Binding-site contacts:
Ligand atom O15 contacts residue SER141 of chain 2.B at 3.7 Å.
Ligand atom C26 contacts residue VAL137 of chain 2.B at 4.0 Å (hydrophobic).
Ligand atom C10 contacts residue TYR61 of chain 2.B at 3.8 Å (hydrophobic).
Ligand atom O23 contacts residue GLY140 of chain 2.B at 3.5 Å.
Ligand atom C8 contacts residue PRO88 of chain 2.B at 3.9 Å (hydrophobic).
Ligand atom C1 contacts residue TYR61 of chain 2.B at 4.0 Å (hydrophobic).
Ligand atom N9 contacts residue THR90 of chain 2.B at 3.0 Å (h-bond).
Ligand atom O11 contacts residue LEU89 of chain 2.B at 3.5 Å.
Ligand atom C13 contacts residue TYR61 of chain 2.B at 3.9 Å (hydrophobic).
Ligand atom O12 contacts residue ARG95 of chain 2.B at 2.8 Å (salt-bridge).
Ligand atom O11 contacts residue TYR61 of chain 2.B at 3.9 Å.
Ligand atom O11 contacts residue PRO88 of chain 2.B at 3.8 Å.
Ligand atom O23 contacts residue SER141 of chain 2.B at 3.1 Å (h-bond).
Ligand atom O12 contacts residue TYR61 of chain 2.B at 3.5 Å.
Ligand atom O24 contacts residue GLU190 of chain 2.B at 3.7 Å.
Ligand atom C13 contacts residue TYR216 of chain 2.B at 3.8 Å (hydrophobic).
Ligand atom C28 contacts residue ASN172 of chain 2.B at 3.9 Å.
Ligand atom C10 contacts residue THR90 of chain 2.B at 4.0 Å.
Ligand atom C30 contacts residue SER173 of chain 2.B at 3.9 Å.
Ligand atom O11 contacts residue THR90 of chain 2.B at 2.8 Å (h-bond).
Ligand atom C8 contacts residue THR90 of chain 2.B at 3.8 Å.
Ligand atom C10 contacts residue ARG95 of chain 2.B at 3.5 Å.
Ligand atom S20 contacts residue GLY140 of chain 2.B at 4.0 Å.
Ligand atom C1 contacts residue TYR216 of chain 2.B at 3.8 Å (hydrophobic).
Ligand atom O23 contacts residue THR142 of chain 2.B at 2.7 Å (h-bond).
Ligand atom S20 contacts residue VAL137 of chain 2.B at 3.6 Å.
Ligand atom C22 contacts residue SER141 of chain 2.B at 3.3 Å.
Ligand atom C7 contacts residue TYR61 of chain 2.B at 3.7 Å (hydrophobic).
Ligand atom C13 contacts residue PRO88 of chain 2.B at 3.8 Å (hydrophobic).
Ligand atom O24 contacts residue SER141 of chain 2.B at 3.4 Å (h-bond).
Ligand atom C29 contacts residue ASN172 of chain 2.B at 3.9 Å.
Ligand atom O24 contacts residue THR142 of chain 2.B at 2.7 Å (h-bond).
Ligand atom O11 contacts residue ARG95 of chain 2.B at 2.7 Å (salt-bridge).
Ligand atom C13 contacts residue GLU13 of chain 2.B at 3.8 Å.
Ligand atom N9 contacts residue TYR216 of chain 2.B at 3.6 Å.
Ligand atom C6 contacts residue PRO88 of chain 2.B at 3.7 Å (hydrophobic).
Ligand atom C6 contacts residue TYR61 of chain 2.B at 3.4 Å (hydrophobic).
Ligand atom N9 contacts residue PRO88 of chain 2.B at 2.9 Å (h-bond).
Ligand atom C22 contacts residue THR142 of chain 2.B at 3.3 Å.
Ligand atom O14 contacts residue SER193 of chain 2.B at 3.6 Å.

This small molecule binds to this protein.
Small molecule (SMILES): Cc1cn(C[C@H](N)C(=O)O)c(=O)n(Cc2cc(-c3ccccc3)sc2C(=O)O)c1=O

Sequence of chain 2.B:
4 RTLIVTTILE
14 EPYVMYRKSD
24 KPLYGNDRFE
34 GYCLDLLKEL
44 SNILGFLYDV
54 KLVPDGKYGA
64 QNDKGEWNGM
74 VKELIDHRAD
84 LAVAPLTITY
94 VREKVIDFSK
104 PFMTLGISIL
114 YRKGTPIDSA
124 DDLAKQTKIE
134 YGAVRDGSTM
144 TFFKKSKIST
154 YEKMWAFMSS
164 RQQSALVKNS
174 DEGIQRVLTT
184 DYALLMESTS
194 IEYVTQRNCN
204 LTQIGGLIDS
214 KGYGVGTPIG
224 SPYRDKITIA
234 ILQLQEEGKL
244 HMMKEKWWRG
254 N